Binding-site contacts:
Ligand atom C2 contacts residue ASN194 of chain 1.G at 2.5 Å.
Ligand atom C3 contacts residue ASN194 of chain 1.G at 3.9 Å.
Ligand atom N2 contacts residue ASN194 of chain 1.G at 2.9 Å (h-bond).
Ligand atom C5 contacts residue ARG189 of chain 1.G at 4.1 Å.
Ligand atom O6 contacts residue VAL171 of chain 1.G at 4.4 Å.
Ligand atom C5 contacts residue ASN194 of chain 1.G at 3.8 Å.
Ligand atom C1 contacts residue THR195 of chain 1.G at 4.4 Å.
Ligand atom C6 contacts residue ARG189 of chain 1.G at 3.8 Å.
Ligand atom N2 contacts residue THR195 of chain 1.G at 3.9 Å.
Ligand atom C4 contacts residue ASN194 of chain 1.G at 4.3 Å.
Ligand atom O5 contacts residue ARG189 of chain 1.G at 3.1 Å (salt-bridge).
Ligand atom C6 contacts residue VAL171 of chain 1.G at 4.1 Å (hydrophobic).
Ligand atom C8 contacts residue ASN194 of chain 1.G at 4.0 Å.
Ligand atom C7 contacts residue THR195 of chain 1.G at 4.0 Å.
Ligand atom O6 contacts residue ARG189 of chain 1.G at 3.7 Å.
Ligand atom C8 contacts residue ARG305 of chain 1.E at 3.7 Å.
Ligand atom C8 contacts residue THR195 of chain 1.G at 3.8 Å.
Ligand atom C1 contacts residue ARG189 of chain 1.G at 4.1 Å.
Ligand atom C1 contacts residue ASN194 of chain 1.G at 1.5 Å.
Ligand atom C6 contacts residue ILE191 of chain 1.G at 4.4 Å (hydrophobic).
Ligand atom O5 contacts residue ASN194 of chain 1.G at 2.4 Å (h-bond).
Ligand atom C7 contacts residue ASN194 of chain 1.G at 3.2 Å.
Ligand atom O7 contacts residue ARG305 of chain 1.E at 4.4 Å.
Ligand atom O7 contacts residue ASN194 of chain 1.G at 3.0 Å (h-bond).

A protein and the small-molecule ligand that binds it are described below.
Small molecule (SMILES): CC(=O)N[C@H]1[C@H](O[C@H]2[C@H](O)[C@@H](NC(C)=O)CO[C@@H]2CO)O[C@H](CO)[C@@H](O)[C@@H]1O

Sequence of chain 1.E:
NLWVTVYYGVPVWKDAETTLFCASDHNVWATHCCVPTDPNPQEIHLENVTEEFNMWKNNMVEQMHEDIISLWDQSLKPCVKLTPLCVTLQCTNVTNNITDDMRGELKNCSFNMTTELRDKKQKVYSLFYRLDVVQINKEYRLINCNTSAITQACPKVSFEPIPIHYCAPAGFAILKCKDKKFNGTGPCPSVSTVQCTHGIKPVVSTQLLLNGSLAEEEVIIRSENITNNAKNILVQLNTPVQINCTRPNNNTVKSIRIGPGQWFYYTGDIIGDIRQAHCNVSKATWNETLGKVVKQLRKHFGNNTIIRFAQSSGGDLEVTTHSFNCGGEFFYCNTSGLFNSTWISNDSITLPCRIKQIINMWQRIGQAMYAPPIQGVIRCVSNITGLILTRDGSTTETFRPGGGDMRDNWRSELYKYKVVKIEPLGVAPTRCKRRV

Sequence of chain 1.G:
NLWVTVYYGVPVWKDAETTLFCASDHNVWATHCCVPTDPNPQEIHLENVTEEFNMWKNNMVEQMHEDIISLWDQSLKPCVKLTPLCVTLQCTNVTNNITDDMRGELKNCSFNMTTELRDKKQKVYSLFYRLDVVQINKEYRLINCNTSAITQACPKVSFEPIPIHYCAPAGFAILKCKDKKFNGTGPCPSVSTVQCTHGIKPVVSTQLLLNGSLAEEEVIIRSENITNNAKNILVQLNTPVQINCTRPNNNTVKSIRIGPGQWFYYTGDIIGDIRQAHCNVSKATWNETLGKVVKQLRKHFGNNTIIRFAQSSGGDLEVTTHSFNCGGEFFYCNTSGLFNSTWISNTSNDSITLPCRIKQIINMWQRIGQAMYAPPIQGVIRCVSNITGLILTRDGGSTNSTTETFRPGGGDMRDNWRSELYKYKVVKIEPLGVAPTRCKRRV